Binding-site contacts:
Ligand atom C9 contacts residue MET49 of chain 1.A at 3.5 Å (hydrophobic).
Ligand atom N2 contacts residue GLU166 of chain 1.A at 3.7 Å.
Ligand atom O contacts residue ASN142 of chain 1.A at 3.3 Å (h-bond).
Ligand atom C12 contacts residue MET49 of chain 1.A at 3.7 Å (hydrophobic).
Ligand atom C17 contacts residue GLU166 of chain 1.A at 3.8 Å.
Ligand atom O2 contacts residue GLN189 of chain 1.A at 2.7 Å.
Ligand atom C8 contacts residue MET49 of chain 1.A at 3.5 Å (hydrophobic).
Ligand atom C9 contacts residue GLN189 of chain 1.A at 3.9 Å.
Ligand atom C4 contacts residue GLU166 of chain 1.A at 3.5 Å.
Ligand atom O1 contacts residue MET165 of chain 1.A at 3.4 Å.
Ligand atom F contacts residue ASP187 of chain 1.A at 3.4 Å.
Ligand atom C11 contacts residue MET165 of chain 1.A at 3.5 Å (hydrophobic).
Ligand atom F contacts residue HIS164 of chain 1.A at 3.5 Å.
Ligand atom O1 contacts residue GLU166 of chain 1.A at 2.9 Å (salt-bridge).
Ligand atom C10 contacts residue ARG188 of chain 1.A at 3.7 Å.
Ligand atom O3 contacts residue MET49 of chain 1.A at 3.3 Å.
Ligand atom F contacts residue MET165 of chain 1.A at 3.3 Å.
Ligand atom C18 contacts residue HIS163 of chain 1.A at 3.4 Å.
Ligand atom C3 contacts residue GLU166 of chain 1.A at 3.3 Å.
Ligand atom F contacts residue HIS41 of chain 1.A at 3.6 Å.
Ligand atom C12 contacts residue HIS164 of chain 1.A at 3.5 Å.
Ligand atom O2 contacts residue MET49 of chain 1.A at 3.9 Å.
Ligand atom C18 contacts residue MET165 of chain 1.A at 3.8 Å (hydrophobic).
Ligand atom C16 contacts residue LEU141 of chain 1.A at 3.5 Å (hydrophobic).
Ligand atom C10 contacts residue ASP187 of chain 1.A at 3.8 Å.
Ligand atom C18 contacts residue CYS145 of chain 1.A at 3.7 Å (hydrophobic).
Ligand atom C10 contacts residue MET165 of chain 1.A at 3.7 Å (hydrophobic).
Ligand atom C16 contacts residue PHE140 of chain 1.A at 3.6 Å (hydrophobic).
Ligand atom C17 contacts residue PHE140 of chain 1.A at 3.3 Å (hydrophobic).
Ligand atom C10 contacts residue MET49 of chain 1.A at 3.7 Å (hydrophobic).
Ligand atom C12 contacts residue HIS41 of chain 1.A at 3.5 Å.
Ligand atom C13 contacts residue MET49 of chain 1.A at 3.6 Å (hydrophobic).
Ligand atom C11 contacts residue HIS164 of chain 1.A at 3.8 Å.
Ligand atom C11 contacts residue MET49 of chain 1.A at 3.7 Å (hydrophobic).
Ligand atom C1 contacts residue GLU166 of chain 1.A at 3.8 Å.
Ligand atom N2 contacts residue HIS163 of chain 1.A at 2.6 Å (h-bond).
Ligand atom C17 contacts residue HIS163 of chain 1.A at 3.6 Å.
Ligand atom C18 contacts residue GLU166 of chain 1.A at 3.5 Å.
Ligand atom C9 contacts residue ARG188 of chain 1.A at 3.7 Å.
Ligand atom C17 contacts residue LEU141 of chain 1.A at 3.7 Å (hydrophobic).

Sequence of chain 1.A:
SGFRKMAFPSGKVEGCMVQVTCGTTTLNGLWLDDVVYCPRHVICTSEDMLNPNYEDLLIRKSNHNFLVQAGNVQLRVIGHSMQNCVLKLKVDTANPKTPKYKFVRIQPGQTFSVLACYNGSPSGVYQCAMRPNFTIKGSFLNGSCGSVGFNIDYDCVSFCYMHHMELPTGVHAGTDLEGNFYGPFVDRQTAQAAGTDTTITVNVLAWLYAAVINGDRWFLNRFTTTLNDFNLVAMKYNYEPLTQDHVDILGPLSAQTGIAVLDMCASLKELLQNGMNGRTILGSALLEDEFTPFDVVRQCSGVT

A small-molecule ligand and the protein it binds are described below.
Small molecule (SMILES): O=C(Nc1ccccc1NS(=O)(=O)c1ccc(F)cc1)[C@@H](O)c1cccnc1